Sequence of chain 1.I:
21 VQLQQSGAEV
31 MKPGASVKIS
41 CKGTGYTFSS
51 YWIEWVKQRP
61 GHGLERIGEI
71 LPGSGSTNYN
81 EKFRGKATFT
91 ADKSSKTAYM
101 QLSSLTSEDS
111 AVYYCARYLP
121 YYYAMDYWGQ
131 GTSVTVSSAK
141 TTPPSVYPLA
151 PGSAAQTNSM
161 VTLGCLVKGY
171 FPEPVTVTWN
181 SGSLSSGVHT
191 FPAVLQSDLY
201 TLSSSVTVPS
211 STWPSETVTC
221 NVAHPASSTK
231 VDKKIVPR

Sequence of chain 1.B:
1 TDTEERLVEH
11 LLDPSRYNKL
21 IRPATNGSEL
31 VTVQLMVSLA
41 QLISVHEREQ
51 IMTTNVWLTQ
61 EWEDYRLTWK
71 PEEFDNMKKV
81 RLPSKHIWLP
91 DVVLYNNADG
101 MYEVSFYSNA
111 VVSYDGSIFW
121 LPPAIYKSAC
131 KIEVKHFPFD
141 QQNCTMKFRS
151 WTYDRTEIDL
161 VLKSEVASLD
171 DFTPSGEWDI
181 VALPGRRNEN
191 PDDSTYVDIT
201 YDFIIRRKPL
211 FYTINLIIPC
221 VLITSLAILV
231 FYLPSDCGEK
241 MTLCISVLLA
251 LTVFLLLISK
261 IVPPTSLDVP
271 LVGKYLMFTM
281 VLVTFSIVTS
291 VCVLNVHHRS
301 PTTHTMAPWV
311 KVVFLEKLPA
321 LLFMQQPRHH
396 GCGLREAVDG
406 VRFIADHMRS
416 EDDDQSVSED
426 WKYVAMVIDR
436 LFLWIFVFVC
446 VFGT

Sequence of chain 1.H:
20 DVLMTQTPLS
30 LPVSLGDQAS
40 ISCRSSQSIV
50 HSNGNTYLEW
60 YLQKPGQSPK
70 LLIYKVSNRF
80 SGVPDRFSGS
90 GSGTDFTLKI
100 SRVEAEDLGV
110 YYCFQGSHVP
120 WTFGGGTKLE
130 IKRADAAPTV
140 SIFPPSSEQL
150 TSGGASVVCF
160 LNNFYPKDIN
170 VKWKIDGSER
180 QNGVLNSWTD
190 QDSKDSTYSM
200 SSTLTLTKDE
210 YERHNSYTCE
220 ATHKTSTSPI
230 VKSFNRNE

The protein below binds the small molecule below.
Small molecule (SMILES): CC(=O)N[C@H]1[C@H](O[C@H]2[C@H](O)[C@@H](NC(C)=O)CO[C@@H]2CO)O[C@H](CO)[C@@H](O[C@@H]2O[C@H](CO)[C@@H](O)[C@H](O[C@H]3O[C@H](CO)[C@@H](O)[C@H](O)[C@@H]3O)[C@@H]2O)[C@@H]1O

Binding-site contacts:
Ligand atom C5 contacts residue ASN143 of chain 1.B at 3.6 Å.
Ligand atom C7 contacts residue ILE204 of chain 1.B at 4.0 Å (hydrophobic).
Ligand atom O6 contacts residue SER76 of chain 1.H at 3.8 Å.
Ligand atom O3 contacts residue ARG186 of chain 1.B at 3.6 Å.
Ligand atom O6 contacts residue ASN77 of chain 1.H at 3.3 Å (h-bond).
Ligand atom C4 contacts residue ASP202 of chain 1.B at 4.1 Å.
Ligand atom O4 contacts residue ASP202 of chain 1.B at 4.2 Å.
Ligand atom C8 contacts residue ARG186 of chain 1.B at 4.1 Å.
Ligand atom C7 contacts residue ASN143 of chain 1.B at 3.3 Å.
Ligand atom O5 contacts residue ASN143 of chain 1.B at 2.3 Å (h-bond).
Ligand atom C2 contacts residue TYR122 of chain 1.I at 4.1 Å (hydrophobic).
Ligand atom C7 contacts residue TYR122 of chain 1.I at 4.2 Å (hydrophobic).
Ligand atom N2 contacts residue ARG186 of chain 1.B at 4.0 Å.
Ligand atom O5 contacts residue ASP202 of chain 1.B at 4.1 Å.
Ligand atom O2 contacts residue SER76 of chain 1.H at 3.9 Å.
Ligand atom C5 contacts residue ASP202 of chain 1.B at 3.6 Å.
Ligand atom C7 contacts residue ARG186 of chain 1.B at 3.5 Å.
Ligand atom O7 contacts residue ARG186 of chain 1.B at 3.1 Å (salt-bridge).
Ligand atom C3 contacts residue ASN143 of chain 1.B at 3.8 Å.
Ligand atom C2 contacts residue ARG186 of chain 1.B at 4.1 Å.
Ligand atom C8 contacts residue TYR122 of chain 1.I at 4.0 Å (hydrophobic).
Ligand atom O5 contacts residue ASN77 of chain 1.H at 3.9 Å.
Ligand atom O6 contacts residue ASN54 of chain 1.H at 3.9 Å.
Ligand atom C2 contacts residue ASN143 of chain 1.B at 2.5 Å.
Ligand atom O7 contacts residue ASN143 of chain 1.B at 3.2 Å (h-bond).
Ligand atom C1 contacts residue ASN143 of chain 1.B at 1.4 Å.
Ligand atom C1 contacts residue ASP202 of chain 1.B at 3.7 Å.
Ligand atom N2 contacts residue ASN143 of chain 1.B at 3.0 Å (h-bond).
Ligand atom N2 contacts residue TYR122 of chain 1.I at 3.3 Å (h-bond).
Ligand atom C3 contacts residue TYR122 of chain 1.I at 4.0 Å (hydrophobic).
Ligand atom C2 contacts residue ASP202 of chain 1.B at 4.1 Å.
Ligand atom C3 contacts residue ASP202 of chain 1.B at 3.7 Å.
Ligand atom C8 contacts residue TYR56 of chain 1.H at 4.2 Å (hydrophobic).
Ligand atom C6 contacts residue ASN54 of chain 1.H at 3.4 Å.
Ligand atom C6 contacts residue ASN54 of chain 1.H at 4.1 Å.
Ligand atom N2 contacts residue ILE204 of chain 1.B at 4.0 Å.
Ligand atom O7 contacts residue ASN52 of chain 1.H at 3.6 Å.
Ligand atom C8 contacts residue TYR121 of chain 1.I at 3.9 Å (hydrophobic).
Ligand atom C4 contacts residue ASN143 of chain 1.B at 4.2 Å.
Ligand atom C8 contacts residue ILE204 of chain 1.B at 3.8 Å (hydrophobic).